Binding-site contacts:
Ligand atom C1 contacts residue THR265 of chain 1.A at 4.1 Å.
Ligand atom O5 contacts residue THR265 of chain 1.A at 3.5 Å (h-bond).
Ligand atom C5 contacts residue THR265 of chain 1.A at 4.3 Å.
Ligand atom C2 contacts residue ASN254 of chain 1.A at 3.9 Å.
Ligand atom O6 contacts residue ASN254 of chain 1.A at 3.9 Å.
Ligand atom C8 contacts residue PRO225 of chain 1.A at 3.6 Å (hydrophobic).
Ligand atom O7 contacts residue GLU224 of chain 1.A at 4.2 Å.
Ligand atom C5 contacts residue ASN254 of chain 1.A at 4.3 Å.
Ligand atom C6 contacts residue ARG267 of chain 1.A at 3.6 Å.
Ligand atom O6 contacts residue GLY266 of chain 1.A at 3.8 Å.
Ligand atom O6 contacts residue THR265 of chain 1.A at 3.7 Å.
Ligand atom O5 contacts residue ASP251 of chain 1.A at 4.2 Å.
Ligand atom O6 contacts residue ARG267 of chain 1.A at 3.2 Å.
Ligand atom O5 contacts residue ASN254 of chain 1.A at 3.0 Å (h-bond).
Ligand atom C5 contacts residue ASP251 of chain 1.A at 4.4 Å.
Ligand atom C6 contacts residue ASP251 of chain 1.A at 3.4 Å.
Ligand atom O6 contacts residue ASP251 of chain 1.A at 2.4 Å (salt-bridge).
Ligand atom C6 contacts residue THR265 of chain 1.A at 4.3 Å.
Ligand atom C1 contacts residue ASN254 of chain 1.A at 3.1 Å.

This small molecule binds to this protein.
Small molecule (SMILES): CC(=O)N[C@@H]1[C@@H](O)[C@H](O)[C@@H](CO)O[C@H]1O

Sequence of chain 1.A:
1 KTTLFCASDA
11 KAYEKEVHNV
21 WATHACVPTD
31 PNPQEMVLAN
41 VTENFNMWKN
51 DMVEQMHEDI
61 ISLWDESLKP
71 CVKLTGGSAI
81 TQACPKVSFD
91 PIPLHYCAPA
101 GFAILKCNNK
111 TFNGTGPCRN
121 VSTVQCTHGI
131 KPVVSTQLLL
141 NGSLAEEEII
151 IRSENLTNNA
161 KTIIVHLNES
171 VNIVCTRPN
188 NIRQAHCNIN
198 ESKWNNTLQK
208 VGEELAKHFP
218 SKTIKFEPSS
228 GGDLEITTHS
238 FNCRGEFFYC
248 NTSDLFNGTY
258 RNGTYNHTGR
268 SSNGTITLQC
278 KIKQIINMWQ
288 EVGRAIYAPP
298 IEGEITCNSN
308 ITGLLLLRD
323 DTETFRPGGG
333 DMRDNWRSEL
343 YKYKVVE